Sequence of chain 1.V:
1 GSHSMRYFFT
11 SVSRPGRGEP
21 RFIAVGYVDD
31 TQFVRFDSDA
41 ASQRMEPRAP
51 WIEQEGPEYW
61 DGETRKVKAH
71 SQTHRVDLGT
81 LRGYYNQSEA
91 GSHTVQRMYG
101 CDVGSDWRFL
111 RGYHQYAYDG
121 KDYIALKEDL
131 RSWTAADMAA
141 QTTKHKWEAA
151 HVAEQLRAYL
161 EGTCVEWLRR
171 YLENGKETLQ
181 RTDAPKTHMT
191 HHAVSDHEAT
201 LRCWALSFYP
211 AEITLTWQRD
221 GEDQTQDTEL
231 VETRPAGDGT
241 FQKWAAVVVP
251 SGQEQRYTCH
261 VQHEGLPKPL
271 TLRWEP

Binding-site contacts:
Ligand atom N contacts residue GLU63 of chain 1.V at 2.8 Å (salt-bridge).
Ligand atom CD1 contacts residue TRP167 of chain 1.V at 3.3 Å (hydrophobic).
Ligand atom CD2 contacts residue TYR7 of chain 1.V at 3.4 Å (hydrophobic).
Ligand atom CG2 contacts residue TYR116 of chain 1.V at 3.5 Å (hydrophobic).
Ligand atom O contacts residue TRP147 of chain 1.V at 3.3 Å.
Ligand atom N contacts residue TYR171 of chain 1.V at 2.7 Å (h-bond).
Ligand atom CD1 contacts residue MET45 of chain 1.V at 3.5 Å (hydrophobic).
Ligand atom CG2 contacts residue HIS70 of chain 1.V at 3.5 Å.
Ligand atom OXT contacts residue TYR84 of chain 1.V at 2.9 Å (h-bond).
Ligand atom CD1 contacts residue GLU63 of chain 1.V at 3.2 Å.
Ligand atom CD1 contacts residue TYR99 of chain 1.V at 3.3 Å (hydrophobic).
Ligand atom CD2 contacts residue TRP167 of chain 1.V at 3.4 Å (hydrophobic).
Ligand atom N contacts residue TYR7 of chain 1.V at 3.1 Å (h-bond).
Ligand atom CB contacts residue ASP77 of chain 1.V at 3.5 Å.
Ligand atom O contacts residue HIS70 of chain 1.V at 3.2 Å.
Ligand atom O contacts residue GOL1 of chain 1.RB at 2.8 Å (h-bond).
Ligand atom CG1 contacts residue LEU81 of chain 1.V at 3.3 Å (hydrophobic).
Ligand atom CE1 contacts residue TRP167 of chain 1.V at 3.3 Å (hydrophobic).
Ligand atom CD1 contacts residue VAL67 of chain 1.V at 3.5 Å (hydrophobic).
Ligand atom N contacts residue TYR99 of chain 1.V at 3.0 Å (h-bond).
Ligand atom CG2 contacts residue TRP147 of chain 1.V at 3.4 Å (hydrophobic).
Ligand atom CA contacts residue TYR171 of chain 1.V at 3.5 Å (hydrophobic).
Ligand atom O contacts residue THR73 of chain 1.V at 3.4 Å (h-bond).
Ligand atom O contacts residue ASP77 of chain 1.V at 3.4 Å (salt-bridge).
Ligand atom O contacts residue LYS66 of chain 1.V at 2.9 Å (salt-bridge).
Ligand atom CB contacts residue TRP167 of chain 1.V at 3.4 Å (hydrophobic).
Ligand atom CD1 contacts residue ARG97 of chain 1.V at 3.4 Å.
Ligand atom O contacts residue LYS146 of chain 1.V at 2.9 Å (salt-bridge).
Ligand atom O contacts residue TYR7 of chain 1.V at 3.4 Å.
Ligand atom N contacts residue ASP77 of chain 1.V at 3.1 Å (salt-bridge).
Ligand atom CE1 contacts residue GLU63 of chain 1.V at 3.3 Å.
Ligand atom O contacts residue TRP147 of chain 1.V at 3.0 Å (h-bond).
Ligand atom CD2 contacts residue TYR99 of chain 1.V at 3.3 Å (hydrophobic).
Ligand atom N contacts residue GOL1 of chain 1.RB at 3.4 Å.
Ligand atom CE1 contacts residue LYS66 of chain 1.V at 3.5 Å.
Ligand atom CB contacts residue GLU63 of chain 1.V at 3.5 Å.
Ligand atom O contacts residue TYR159 of chain 1.V at 2.4 Å (h-bond).
Ligand atom CG contacts residue TRP167 of chain 1.V at 3.4 Å (hydrophobic).
Ligand atom N contacts residue LYS66 of chain 1.V at 3.4 Å (salt-bridge).
Ligand atom O contacts residue THR80 of chain 1.V at 3.3 Å.

This small molecule binds to this protein.
Small molecule (SMILES): CC[C@H](C)[C@H](NC(=O)[C@H](CC1=CN=C2CC=CC=C12)NC(=O)[C@H](CCSC)NC(=O)[C@H](CC(C)C)NC(=O)[C@H](CC(C)C)NC(=O)[C@@H](N)Cc1ccc(O)cc1)C(=O)N[C@H](C(=O)N[C@@H](CCC(N)=O)C(=O)N[C@H](C(=O)O)C(C)C)[C@@H](C)O